Binding-site contacts:
Ligand atom OAM contacts residue LYS27 of chain 1.A at 3.0 Å (salt-bridge).
Ligand atom O7 contacts residue ASP178 of chain 1.B at 2.8 Å.
Ligand atom CGS contacts residue VAL180 of chain 1.B at 3.4 Å (hydrophobic).
Ligand atom CGU contacts residue VAL180 of chain 1.B at 3.4 Å (hydrophobic).
Ligand atom OEC contacts residue ASP178 of chain 1.B at 2.8 Å (salt-bridge).
Ligand atom OED contacts residue PHE23 of chain 1.A at 3.4 Å.
Ligand atom OHH contacts residue LYS27 of chain 1.A at 2.2 Å (salt-bridge).
Ligand atom CDS contacts residue PHE23 of chain 1.A at 3.0 Å (hydrophobic).
Ligand atom OBL contacts residue LYS152 of chain 1.B at 3.1 Å (salt-bridge).
Ligand atom CDW contacts residue PHE23 of chain 1.A at 3.5 Å (hydrophobic).
Ligand atom CER contacts residue PHE86 of chain 1.D at 3.3 Å (hydrophobic).
Ligand atom CDZ contacts residue LEU340 of chain 1.A at 3.6 Å (hydrophobic).
Ligand atom CDQ contacts residue PHE23 of chain 1.A at 3.0 Å (hydrophobic).
Ligand atom CHB contacts residue PHE88 of chain 1.B at 3.4 Å (hydrophobic).
Ligand atom OHE contacts residue ARG217 of chain 1.B at 2.4 Å (salt-bridge).
Ligand atom CDT contacts residue PHE23 of chain 1.A at 3.7 Å (hydrophobic).
Ligand atom CGY contacts residue VAL147 of chain 1.B at 3.4 Å (hydrophobic).
Ligand atom CGV contacts residue VAL147 of chain 1.B at 3.5 Å (hydrophobic).
Ligand atom OHI contacts residue LYS27 of chain 1.A at 2.6 Å (salt-bridge).
Ligand atom CBK contacts residue LYS152 of chain 1.B at 3.1 Å.
Ligand atom CFL contacts residue ARG217 of chain 1.B at 3.4 Å.
Ligand atom CDR contacts residue PHE23 of chain 1.A at 3.2 Å (hydrophobic).
Ligand atom CGK contacts residue TYR149 of chain 1.B at 3.7 Å (hydrophobic).
Ligand atom CGR contacts residue VAL180 of chain 1.B at 3.3 Å (hydrophobic).
Ligand atom OFY contacts residue ASP178 of chain 1.B at 3.1 Å (salt-bridge).
Ligand atom PHG contacts residue LYS27 of chain 1.A at 2.6 Å.
Ligand atom C8 contacts residue TYR149 of chain 1.B at 3.0 Å (hydrophobic).
Ligand atom CGX contacts residue VAL147 of chain 1.B at 3.6 Å (hydrophobic).
Ligand atom CGZ contacts residue VAL147 of chain 1.B at 3.2 Å (hydrophobic).
Ligand atom CGI contacts residue TYR149 of chain 1.B at 3.7 Å (hydrophobic).
Ligand atom CEA contacts residue TYR90 of chain 1.B at 3.5 Å (hydrophobic).
Ligand atom CDY contacts residue LEU340 of chain 1.A at 3.6 Å (hydrophobic).
Ligand atom CEA contacts residue LEU340 of chain 1.A at 3.6 Å (hydrophobic).
Ligand atom CGS contacts residue TYR149 of chain 1.B at 3.3 Å (hydrophobic).
Ligand atom OBL contacts residue ASP204 of chain 1.B at 3.6 Å (salt-bridge).
Ligand atom OHI contacts residue SER24 of chain 1.A at 3.4 Å (h-bond).
Ligand atom CFH contacts residue ILE91 of chain 1.D at 3.5 Å (hydrophobic).
Ligand atom CDU contacts residue TYR149 of chain 1.B at 3.5 Å (hydrophobic).
Ligand atom CDT contacts residue TYR149 of chain 1.B at 3.3 Å (hydrophobic).
Ligand atom OHD contacts residue LYS201 of chain 1.B at 3.7 Å.

The small molecule below binds the protein below.
Small molecule (SMILES): CCCCCCCCCCCCCC(=O)O[C@H](CCCCCCCCCCC)CC(=O)O[C@@H]1[C@@H](NC(=O)C[C@@H](CCCCCCCCCCC)OC(=O)CCCCCCCCCCC)[C@H](OC[C@H]2O[C@H](OP(=O)(O)O)[C@H](NC(=O)C[C@H](O)CCCCCCCCCCC)[C@@H](OC(=O)C[C@H](O)CCCCCCCCCCC)[C@@H]2O)O[C@H](CO[C@]2(C(=O)O)C[C@@H](O[C@]3(C(=O)O)C[C@@H](O)[C@@H](O)[C@@H]([C@H](O)CO)O3)[C@@H](O)[C@@H]([C@H](O)CO)O2)[C@H]1OP(=O)(O)O

Sequence of chain 1.B:
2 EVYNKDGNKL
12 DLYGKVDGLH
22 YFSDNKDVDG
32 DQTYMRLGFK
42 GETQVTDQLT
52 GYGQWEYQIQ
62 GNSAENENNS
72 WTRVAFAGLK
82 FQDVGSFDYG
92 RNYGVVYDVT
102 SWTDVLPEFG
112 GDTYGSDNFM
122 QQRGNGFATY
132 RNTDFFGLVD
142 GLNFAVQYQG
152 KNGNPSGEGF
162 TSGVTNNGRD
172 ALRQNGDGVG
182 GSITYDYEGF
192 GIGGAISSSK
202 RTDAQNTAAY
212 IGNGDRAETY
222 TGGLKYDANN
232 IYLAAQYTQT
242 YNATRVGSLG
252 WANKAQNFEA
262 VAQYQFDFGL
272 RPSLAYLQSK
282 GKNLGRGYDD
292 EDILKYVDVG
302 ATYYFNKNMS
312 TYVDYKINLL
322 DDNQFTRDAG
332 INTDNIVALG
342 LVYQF

Sequence of chain 1.D:
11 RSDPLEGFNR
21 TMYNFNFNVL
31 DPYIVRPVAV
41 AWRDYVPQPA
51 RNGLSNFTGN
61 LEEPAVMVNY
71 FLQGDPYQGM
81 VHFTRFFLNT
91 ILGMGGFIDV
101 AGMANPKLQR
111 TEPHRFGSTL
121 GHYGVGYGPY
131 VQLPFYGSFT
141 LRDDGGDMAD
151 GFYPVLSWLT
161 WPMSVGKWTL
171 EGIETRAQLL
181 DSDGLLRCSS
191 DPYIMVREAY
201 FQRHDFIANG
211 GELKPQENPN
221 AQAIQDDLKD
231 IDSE

Sequence of chain 1.A:
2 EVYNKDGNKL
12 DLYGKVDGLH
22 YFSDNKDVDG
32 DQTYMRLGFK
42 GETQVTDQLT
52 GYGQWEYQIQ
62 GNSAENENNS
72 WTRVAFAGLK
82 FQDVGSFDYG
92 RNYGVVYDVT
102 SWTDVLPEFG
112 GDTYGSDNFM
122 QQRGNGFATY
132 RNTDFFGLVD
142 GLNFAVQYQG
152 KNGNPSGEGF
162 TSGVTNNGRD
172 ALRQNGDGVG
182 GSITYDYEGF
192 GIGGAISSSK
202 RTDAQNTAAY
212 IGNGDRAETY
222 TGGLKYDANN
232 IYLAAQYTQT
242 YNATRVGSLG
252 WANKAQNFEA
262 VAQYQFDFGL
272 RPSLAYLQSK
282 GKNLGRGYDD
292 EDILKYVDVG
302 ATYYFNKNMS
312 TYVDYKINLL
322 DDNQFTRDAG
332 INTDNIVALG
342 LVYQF